Sequence of chain 1.N:
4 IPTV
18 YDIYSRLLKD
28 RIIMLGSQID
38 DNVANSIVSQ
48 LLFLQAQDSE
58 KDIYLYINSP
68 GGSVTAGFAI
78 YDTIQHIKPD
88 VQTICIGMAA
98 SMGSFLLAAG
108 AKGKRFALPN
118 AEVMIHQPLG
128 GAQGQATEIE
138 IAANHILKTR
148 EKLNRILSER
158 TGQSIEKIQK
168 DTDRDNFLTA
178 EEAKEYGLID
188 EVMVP

Binding-site contacts:
Ligand atom CD1 contacts residue HIS83 of chain 1.H at 3.6 Å.
Ligand atom C53 contacts residue LEU24 of chain 1.N at 3.8 Å (hydrophobic).
Ligand atom N50 contacts residue ILE29 of chain 1.N at 3.8 Å.
Ligand atom CE2 contacts residue LEU49 of chain 1.H at 3.5 Å (hydrophobic).
Ligand atom CA contacts residue GLN89 of chain 1.N at 3.7 Å.
Ligand atom F2 contacts residue LEU49 of chain 1.H at 3.4 Å.
Ligand atom CZ contacts residue THR80 of chain 1.H at 3.4 Å.
Ligand atom CZ contacts residue LEU115 of chain 1.N at 3.8 Å (hydrophobic).
Ligand atom F1 contacts residue HIS83 of chain 1.H at 3.3 Å.
Ligand atom C48 contacts residue LEU49 of chain 1.H at 3.8 Å (hydrophobic).
Ligand atom O contacts residue TYR63 of chain 1.N at 2.5 Å (h-bond).
Ligand atom C48 contacts residue TYR63 of chain 1.N at 3.4 Å (hydrophobic).
Ligand atom CD2 contacts residue LEU49 of chain 1.H at 3.7 Å (hydrophobic).
Ligand atom CD contacts residue TYR63 of chain 1.N at 3.8 Å (hydrophobic).
Ligand atom CB contacts residue GLN89 of chain 1.N at 3.4 Å.
Ligand atom F2 contacts residue VAL45 of chain 1.H at 3.5 Å.
Ligand atom N50 contacts residue TYR63 of chain 1.N at 2.8 Å (h-bond).
Ligand atom C contacts residue TYR61 of chain 1.N at 3.5 Å (hydrophobic).
Ligand atom N contacts residue TYR63 of chain 1.N at 3.0 Å (h-bond).
Ligand atom CA contacts residue TYR61 of chain 1.N at 3.5 Å (hydrophobic).
Ligand atom C contacts residue TYR63 of chain 1.N at 3.6 Å (hydrophobic).
Ligand atom C51 contacts residue ILE29 of chain 1.N at 3.6 Å (hydrophobic).
Ligand atom CB contacts residue MET190 of chain 1.N at 3.7 Å (hydrophobic).
Ligand atom O49 contacts residue LEU49 of chain 1.H at 3.6 Å.
Ligand atom C56 contacts residue ALA53 of chain 1.H at 3.7 Å (hydrophobic).
Ligand atom C55 contacts residue ALA53 of chain 1.H at 3.4 Å (hydrophobic).
Ligand atom C52 contacts residue LEU49 of chain 1.H at 3.5 Å (hydrophobic).
Ligand atom C52 contacts residue ILE29 of chain 1.N at 3.5 Å (hydrophobic).
Ligand atom CE contacts residue ASP27 of chain 1.N at 3.6 Å.
Ligand atom F1 contacts residue THR80 of chain 1.H at 3.4 Å.
Ligand atom F2 contacts residue TYR63 of chain 1.N at 3.6 Å.
Ligand atom F2 contacts residue ILE93 of chain 1.N at 3.4 Å.
Ligand atom F1 contacts residue LEU115 of chain 1.N at 3.6 Å.
Ligand atom O contacts residue TYR61 of chain 1.N at 3.8 Å.
Ligand atom O contacts residue GLN89 of chain 1.N at 3.5 Å (h-bond).
Ligand atom C54 contacts residue ALA53 of chain 1.H at 3.8 Å (hydrophobic).
Ligand atom CA contacts residue TYR61 of chain 1.N at 3.6 Å (hydrophobic).
Ligand atom N contacts residue TYR61 of chain 1.N at 3.8 Å.
Ligand atom CB contacts residue TYR61 of chain 1.N at 3.4 Å (hydrophobic).
Ligand atom C55 contacts residue ASP27 of chain 1.N at 3.5 Å.

Sequence of chain 1.H:
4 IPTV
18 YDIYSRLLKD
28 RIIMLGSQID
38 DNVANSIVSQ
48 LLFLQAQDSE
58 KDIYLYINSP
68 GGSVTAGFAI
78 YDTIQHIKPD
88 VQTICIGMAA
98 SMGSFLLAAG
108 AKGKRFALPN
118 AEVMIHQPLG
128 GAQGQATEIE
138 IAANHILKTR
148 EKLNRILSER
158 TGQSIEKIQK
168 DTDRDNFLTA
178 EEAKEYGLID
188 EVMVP

A small-molecule ligand and the protein it binds are described below.
Small molecule (SMILES): Cc1ccc(NC(=O)N[C@@H](Cc2cc(F)cc(F)c2)C(=O)N[C@H]2COC(=O)[C@@H]3C[C@@H](C)CN3C(=O)[C@H](C)NC(=O)[C@@H]3CCCCN3C(=O)[C@@H]3CCCN3C2=O)cc1